A small-molecule ligand and the protein it binds are described below.
Small molecule (SMILES): CS(=O)(=O)c1ccccc1-c1ccc(N2CCc3c(C(F)(F)F)nn(-c4cccc(-c5n[nH]c(=O)[nH]5)c4)c3C2=O)cc1

Binding-site contacts:
Ligand atom O35 contacts residue GLY206 of chain 1.A at 2.9 Å (h-bond).
Ligand atom N30 contacts residue ALA180 of chain 1.A at 3.2 Å (h-bond).
Ligand atom C2 contacts residue THR84 of chain 1.A at 3.1 Å.
Ligand atom N32 contacts residue GLY208 of chain 1.A at 2.8 Å (h-bond).
Ligand atom N29 contacts residue GLN182 of chain 1.A at 3.5 Å.
Ligand atom C1 contacts residue THR84 of chain 1.A at 3.1 Å.
Ligand atom C4 contacts residue TRP205 of chain 1.A at 3.5 Å (hydrophobic).
Ligand atom C27 contacts residue LYS82 of chain 1.A at 3.5 Å.
Ligand atom N33 contacts residue GLY216 of chain 1.A at 3.0 Å.
Ligand atom F40 contacts residue GLU135 of chain 1.A at 3.6 Å.
Ligand atom N29 contacts residue CYS209 of chain 1.A at 3.6 Å (h-bond).
Ligand atom C10 contacts residue GLY206 of chain 1.A at 3.5 Å.
Ligand atom N33 contacts residue ASP179 of chain 1.A at 2.7 Å (salt-bridge).
Ligand atom C2 contacts residue GLU83 of chain 1.A at 3.5 Å.
Ligand atom O36 contacts residue ASP179 of chain 1.A at 3.3 Å.
Ligand atom O36 contacts residue ALA210 of chain 1.A at 3.1 Å (h-bond).
Ligand atom O38 contacts residue PHE162 of chain 1.A at 3.4 Å.
Ligand atom C26 contacts residue GLY206 of chain 1.A at 3.6 Å.
Ligand atom C24 contacts residue ASP179 of chain 1.A at 3.5 Å.
Ligand atom O35 contacts residue TRP205 of chain 1.A at 3.2 Å.
Ligand atom C20 contacts residue GLY206 of chain 1.A at 3.3 Å.
Ligand atom F39 contacts residue GLN182 of chain 1.A at 2.9 Å.
Ligand atom C24 contacts residue ALA180 of chain 1.A at 3.2 Å (hydrophobic).
Ligand atom C22 contacts residue ALA180 of chain 1.A at 3.2 Å (hydrophobic).
Ligand atom C3 contacts residue SER185 of chain 1.A at 3.4 Å.
Ligand atom C12 contacts residue GLY206 of chain 1.A at 3.6 Å.
Ligand atom N32 contacts residue ALA180 of chain 1.A at 3.2 Å (h-bond).
Ligand atom C11 contacts residue PHE162 of chain 1.A at 3.4 Å (hydrophobic).
Ligand atom C23 contacts residue GLY206 of chain 1.A at 2.9 Å.
Ligand atom N33 contacts residue ALA180 of chain 1.A at 3.2 Å (h-bond).
Ligand atom C21 contacts residue GLN182 of chain 1.A at 3.4 Å.
Ligand atom F41 contacts residue ARG132 of chain 1.A at 3.4 Å.
Ligand atom N30 contacts residue GLY216 of chain 1.A at 3.5 Å.
Ligand atom C12 contacts residue GLY208 of chain 1.A at 3.3 Å.
Ligand atom N34 contacts residue GLY206 of chain 1.A at 3.2 Å (h-bond).
Ligand atom C28 contacts residue GLN182 of chain 1.A at 3.4 Å.
Ligand atom C11 contacts residue GLU83 of chain 1.A at 3.3 Å.
Ligand atom F41 contacts residue GLN182 of chain 1.A at 3.5 Å.
Ligand atom F41 contacts residue GLU135 of chain 1.A at 3.5 Å.
Ligand atom C6 contacts residue TRP205 of chain 1.A at 3.6 Å (hydrophobic).

Sequence of chain 1.A:
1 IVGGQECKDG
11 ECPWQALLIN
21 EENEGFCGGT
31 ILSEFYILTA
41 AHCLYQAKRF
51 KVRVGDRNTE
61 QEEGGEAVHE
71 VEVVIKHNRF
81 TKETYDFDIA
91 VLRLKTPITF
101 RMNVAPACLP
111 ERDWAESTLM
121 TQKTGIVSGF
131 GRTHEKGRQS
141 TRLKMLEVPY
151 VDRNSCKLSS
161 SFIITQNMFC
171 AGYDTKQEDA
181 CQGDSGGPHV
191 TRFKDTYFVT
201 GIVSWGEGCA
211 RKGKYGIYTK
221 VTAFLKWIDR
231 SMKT